Binding-site contacts:
Ligand atom C contacts residue TYR471 of chain 1.B at 3.6 Å (hydrophobic).
Ligand atom CA contacts residue GLU726 of chain 1.B at 3.5 Å.
Ligand atom CA contacts residue SER675 of chain 1.B at 3.6 Å.
Ligand atom CD contacts residue THR676 of chain 1.B at 3.8 Å.
Ligand atom OXT contacts residue LEU500 of chain 1.B at 3.4 Å.
Ligand atom CB contacts residue SER675 of chain 1.B at 4.1 Å.
Ligand atom CB contacts residue GLU726 of chain 1.B at 4.1 Å.
Ligand atom CA contacts residue TYR471 of chain 1.B at 4.1 Å (hydrophobic).
Ligand atom CD contacts residue LEU671 of chain 1.B at 3.8 Å (hydrophobic).
Ligand atom O contacts residue GLY674 of chain 1.B at 3.9 Å.
Ligand atom OE1 contacts residue THR676 of chain 1.B at 3.3 Å (h-bond).
Ligand atom OXT contacts residue ARG506 of chain 1.B at 3.4 Å (salt-bridge).
Ligand atom N contacts residue TYR471 of chain 1.B at 3.9 Å.
Ligand atom O contacts residue THR501 of chain 1.B at 4.0 Å.
Ligand atom N contacts residue PRO499 of chain 1.B at 3.3 Å (h-bond).
Ligand atom CA contacts residue THR501 of chain 1.B at 3.4 Å.
Ligand atom N contacts residue TYR753 of chain 1.B at 3.4 Å.
Ligand atom CB contacts residue TYR471 of chain 1.B at 3.5 Å (hydrophobic).
Ligand atom OE2 contacts residue THR676 of chain 1.B at 3.3 Å (h-bond).
Ligand atom OE2 contacts residue GLU726 of chain 1.B at 4.0 Å.
Ligand atom N contacts residue GLU726 of chain 1.B at 3.6 Å (salt-bridge).
Ligand atom OXT contacts residue PRO499 of chain 1.B at 3.1 Å (h-bond).
Ligand atom C contacts residue PRO499 of chain 1.B at 4.0 Å (hydrophobic).
Ligand atom OE1 contacts residue LEU671 of chain 1.B at 4.1 Å.
Ligand atom O contacts residue ARG506 of chain 1.B at 2.9 Å (salt-bridge).
Ligand atom C contacts residue SER675 of chain 1.B at 3.8 Å.
Ligand atom CD contacts residue GLU726 of chain 1.B at 3.1 Å.
Ligand atom O contacts residue TYR471 of chain 1.B at 3.8 Å.
Ligand atom OE2 contacts residue SER675 of chain 1.B at 3.0 Å (h-bond).
Ligand atom OXT contacts residue TYR471 of chain 1.B at 3.3 Å.
Ligand atom C contacts residue ARG506 of chain 1.B at 3.5 Å.
Ligand atom CG contacts residue LEU671 of chain 1.B at 3.6 Å (hydrophobic).
Ligand atom OXT contacts residue THR501 of chain 1.B at 2.9 Å (h-bond).
Ligand atom OE1 contacts residue GLU726 of chain 1.B at 2.9 Å (salt-bridge).
Ligand atom CG contacts residue GLU726 of chain 1.B at 3.1 Å.
Ligand atom N contacts residue MET729 of chain 1.B at 4.2 Å.
Ligand atom O contacts residue SER675 of chain 1.B at 3.0 Å (h-bond).
Ligand atom OE2 contacts residue GLY674 of chain 1.B at 3.2 Å.
Ligand atom N contacts residue THR501 of chain 1.B at 3.3 Å (h-bond).
Ligand atom C contacts residue THR501 of chain 1.B at 3.3 Å.

A protein and the small-molecule ligand that binds it are described below.
Small molecule (SMILES): N[C@@H](CCC(=O)O)C(=O)O

Sequence of chain 1.B:
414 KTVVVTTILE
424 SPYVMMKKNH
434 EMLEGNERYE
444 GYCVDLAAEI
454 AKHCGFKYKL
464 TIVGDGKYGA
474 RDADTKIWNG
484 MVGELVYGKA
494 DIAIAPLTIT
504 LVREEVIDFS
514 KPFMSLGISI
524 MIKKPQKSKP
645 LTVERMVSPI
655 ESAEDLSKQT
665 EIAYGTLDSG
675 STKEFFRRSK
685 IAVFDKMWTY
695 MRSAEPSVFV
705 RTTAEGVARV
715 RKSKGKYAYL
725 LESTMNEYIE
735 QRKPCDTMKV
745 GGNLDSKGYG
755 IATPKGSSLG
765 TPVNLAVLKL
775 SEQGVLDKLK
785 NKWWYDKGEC